Sequence of chain 1.C:
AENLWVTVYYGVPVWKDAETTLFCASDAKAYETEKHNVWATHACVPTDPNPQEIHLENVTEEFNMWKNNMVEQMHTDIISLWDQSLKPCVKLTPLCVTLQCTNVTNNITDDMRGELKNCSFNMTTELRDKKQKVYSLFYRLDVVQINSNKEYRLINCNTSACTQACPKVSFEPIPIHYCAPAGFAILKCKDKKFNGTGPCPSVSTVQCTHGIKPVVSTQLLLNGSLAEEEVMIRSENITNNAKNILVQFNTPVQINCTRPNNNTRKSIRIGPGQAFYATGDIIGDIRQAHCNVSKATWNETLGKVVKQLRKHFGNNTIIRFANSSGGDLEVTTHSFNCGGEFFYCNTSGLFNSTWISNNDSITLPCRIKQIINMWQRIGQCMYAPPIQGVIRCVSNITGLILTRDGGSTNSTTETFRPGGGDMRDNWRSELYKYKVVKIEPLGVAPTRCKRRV

A small-molecule ligand and the protein it binds are described below.
Small molecule (SMILES): CC(=O)N[C@H]1[C@H](O[C@H]2[C@H](O)[C@@H](NC(C)=O)CO[C@@H]2CO)O[C@H](CO)[C@@H](O[C@@H]2O[C@H](CO)[C@@H](O)[C@H](O)[C@@H]2O)[C@@H]1O

Binding-site contacts:
Ligand atom N2 contacts residue ASN332 of chain 1.C at 2.8 Å (h-bond).
Ligand atom C7 contacts residue NAG1 of chain 1.S at 3.9 Å.
Ligand atom C1 contacts residue NAG2 of chain 1.S at 3.3 Å.
Ligand atom C2 contacts residue NAG2 of chain 1.S at 3.3 Å.
Ligand atom C1 contacts residue NAG2 of chain 1.S at 4.0 Å.
Ligand atom O3 contacts residue NAG1 of chain 1.S at 3.3 Å.
Ligand atom C3 contacts residue NAG2 of chain 1.S at 3.9 Å.
Ligand atom C5 contacts residue NAG2 of chain 1.S at 3.3 Å.
Ligand atom C5 contacts residue NAG1 of chain 1.S at 3.4 Å.
Ligand atom O6 contacts residue NAG1 of chain 1.S at 2.3 Å (h-bond).
Ligand atom C7 contacts residue ASN332 of chain 1.C at 3.3 Å.
Ligand atom C2 contacts residue SER357 of chain 1.C at 4.1 Å.
Ligand atom C2 contacts residue MAN4 of chain 1.S at 4.1 Å.
Ligand atom O5 contacts residue ASN332 of chain 1.C at 2.3 Å (h-bond).
Ligand atom C7 contacts residue NAG2 of chain 1.S at 4.0 Å.
Ligand atom C6 contacts residue NAG1 of chain 1.S at 3.2 Å.
Ligand atom C4 contacts residue NAG1 of chain 1.S at 4.1 Å.
Ligand atom C6 contacts residue NAG2 of chain 1.S at 3.6 Å.
Ligand atom C3 contacts residue ASN332 of chain 1.C at 3.7 Å.
Ligand atom C8 contacts residue THR341 of chain 1.C at 3.8 Å.
Ligand atom O2 contacts residue MAN4 of chain 1.S at 3.3 Å.
Ligand atom N2 contacts residue NAG2 of chain 1.S at 3.4 Å.
Ligand atom C8 contacts residue NAG2 of chain 1.S at 3.9 Å.
Ligand atom O2 contacts residue NAG2 of chain 1.S at 2.9 Å (h-bond).
Ligand atom C5 contacts residue ASN332 of chain 1.C at 3.6 Å.
Ligand atom O5 contacts residue NAG2 of chain 1.S at 4.1 Å.
Ligand atom O7 contacts residue NAG1 of chain 1.S at 3.2 Å.
Ligand atom C8 contacts residue ASN355 of chain 1.C at 3.9 Å.
Ligand atom O3 contacts residue MAN4 of chain 1.S at 2.3 Å (h-bond).
Ligand atom C4 contacts residue NAG2 of chain 1.S at 3.4 Å.
Ligand atom O7 contacts residue ASN332 of chain 1.C at 3.4 Å (h-bond).
Ligand atom C7 contacts residue ASN355 of chain 1.C at 3.8 Å.
Ligand atom C3 contacts residue MAN4 of chain 1.S at 3.6 Å.
Ligand atom O7 contacts residue SER357 of chain 1.C at 3.2 Å.
Ligand atom O5 contacts residue NAG1 of chain 1.S at 3.8 Å.
Ligand atom O7 contacts residue ASN355 of chain 1.C at 2.9 Å (h-bond).
Ligand atom O4 contacts residue NAG2 of chain 1.S at 2.3 Å (h-bond).
Ligand atom C2 contacts residue ASN332 of chain 1.C at 2.4 Å.
Ligand atom C1 contacts residue NAG1 of chain 1.S at 4.0 Å.
Ligand atom C1 contacts residue ASN332 of chain 1.C at 1.4 Å.